Sequence of chain 1.A:
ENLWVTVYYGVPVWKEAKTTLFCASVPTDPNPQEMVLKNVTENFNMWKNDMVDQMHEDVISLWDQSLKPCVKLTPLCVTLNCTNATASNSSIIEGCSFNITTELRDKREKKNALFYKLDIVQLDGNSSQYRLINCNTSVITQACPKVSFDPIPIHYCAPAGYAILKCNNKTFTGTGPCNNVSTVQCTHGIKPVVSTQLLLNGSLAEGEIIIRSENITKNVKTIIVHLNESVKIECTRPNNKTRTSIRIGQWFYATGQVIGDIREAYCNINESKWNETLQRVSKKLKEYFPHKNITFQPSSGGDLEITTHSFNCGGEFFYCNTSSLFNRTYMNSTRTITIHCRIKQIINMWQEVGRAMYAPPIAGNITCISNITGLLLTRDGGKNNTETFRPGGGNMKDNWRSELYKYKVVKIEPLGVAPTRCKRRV

This small molecule binds to this protein.
Small molecule (SMILES): CC(=O)N[C@@H]1[C@@H](O)[C@H](O)[C@@H](CO)O[C@H]1O

Binding-site contacts:
Ligand atom O3 contacts residue NAG2 of chain 1.P at 3.3 Å.
Ligand atom C5 contacts residue ASN375 of chain 1.A at 3.6 Å.
Ligand atom C8 contacts residue ASN375 of chain 1.A at 4.0 Å.
Ligand atom C2 contacts residue ASN375 of chain 1.A at 2.5 Å.
Ligand atom C3 contacts residue ASN375 of chain 1.A at 3.8 Å.
Ligand atom O7 contacts residue SER371 of chain 1.A at 3.8 Å.
Ligand atom C7 contacts residue ASN375 of chain 1.A at 3.1 Å.
Ligand atom C8 contacts residue SER371 of chain 1.A at 4.2 Å.
Ligand atom O5 contacts residue ASN375 of chain 1.A at 2.4 Å (h-bond).
Ligand atom N2 contacts residue ASN375 of chain 1.A at 2.9 Å (h-bond).
Ligand atom C7 contacts residue SER371 of chain 1.A at 4.4 Å.
Ligand atom C8 contacts residue PRO346 of chain 1.A at 3.5 Å (hydrophobic).
Ligand atom O7 contacts residue ASN375 of chain 1.A at 2.9 Å (h-bond).
Ligand atom C4 contacts residue ASN375 of chain 1.A at 4.2 Å.
Ligand atom C1 contacts residue ASN375 of chain 1.A at 1.4 Å.